Sequence of chain 1.A:
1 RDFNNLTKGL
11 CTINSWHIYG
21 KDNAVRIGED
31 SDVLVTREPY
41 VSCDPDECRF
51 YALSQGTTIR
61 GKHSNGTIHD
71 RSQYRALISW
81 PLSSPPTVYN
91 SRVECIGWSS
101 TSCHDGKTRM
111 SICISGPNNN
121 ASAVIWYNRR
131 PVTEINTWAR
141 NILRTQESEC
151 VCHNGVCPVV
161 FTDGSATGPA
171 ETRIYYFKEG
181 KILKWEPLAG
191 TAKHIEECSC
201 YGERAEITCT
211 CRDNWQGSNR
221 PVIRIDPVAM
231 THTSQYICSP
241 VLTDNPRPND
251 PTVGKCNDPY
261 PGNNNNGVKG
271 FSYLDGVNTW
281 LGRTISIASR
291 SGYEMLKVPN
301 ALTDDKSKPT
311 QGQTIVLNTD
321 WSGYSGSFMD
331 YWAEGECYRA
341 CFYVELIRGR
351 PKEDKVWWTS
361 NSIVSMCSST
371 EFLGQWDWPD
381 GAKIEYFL

A protein and the small-molecule ligand that binds it are described below.
Small molecule (SMILES): CC(=O)N[C@H]1[C@H](O[C@H]2[C@H](O)[C@@H](NC(C)=O)CO[C@@H]2CO)O[C@H](CO)[C@@H](O[C@@H]2O[C@H](CO[C@H]3O[C@H](CO)[C@@H](O)[C@H](O)[C@@H]3O)[C@@H](O)[C@H](O[C@H]3O[C@H](CO)[C@@H](O)[C@H](O)[C@@H]3O[C@H]3O[C@H](CO)[C@@H](O)[C@H](O)[C@@H]3O[C@H]3O[C@H](CO)[C@@H](O)[C@H](O)[C@@H]3O)[C@@H]2O)[C@@H]1O

Binding-site contacts:
Ligand atom O3 contacts residue GLY312 of chain 1.A at 2.8 Å (h-bond).
Ligand atom C6 contacts residue LEU373 of chain 1.A at 3.2 Å (hydrophobic).
Ligand atom O2 contacts residue ASN249 of chain 1.A at 3.2 Å (h-bond).
Ligand atom O5 contacts residue GLY374 of chain 1.A at 3.2 Å.
Ligand atom O5 contacts residue ARG283 of chain 1.A at 3.2 Å (salt-bridge).
Ligand atom O3 contacts residue ARG283 of chain 1.A at 2.9 Å (salt-bridge).
Ligand atom O6 contacts residue ILE285 of chain 1.A at 2.7 Å (h-bond).
Ligand atom O6 contacts residue ASP250 of chain 1.A at 2.6 Å (salt-bridge).
Ligand atom O3 contacts residue ASP250 of chain 1.A at 2.9 Å (salt-bridge).
Ligand atom O4 contacts residue GLU294 of chain 1.A at 2.9 Å (salt-bridge).
Ligand atom O4 contacts residue ARG247 of chain 1.A at 3.1 Å (salt-bridge).
Ligand atom C2 contacts residue ASN120 of chain 4.A at 2.4 Å.
Ligand atom N2 contacts residue ARG140 of chain 4.A at 3.3 Å (salt-bridge).
Ligand atom O5 contacts residue ASN120 of chain 4.A at 2.3 Å (h-bond).
Ligand atom C3 contacts residue GLY312 of chain 1.A at 3.1 Å.
Ligand atom C6 contacts residue GLN311 of chain 1.A at 3.6 Å.
Ligand atom O3 contacts residue ASN249 of chain 1.A at 2.7 Å (h-bond).
Ligand atom C8 contacts residue ARG140 of chain 4.A at 3.4 Å.
Ligand atom O5 contacts residue ASP250 of chain 1.A at 3.6 Å (salt-bridge).
Ligand atom C3 contacts residue GLU294 of chain 1.A at 3.3 Å.
Ligand atom C6 contacts residue PRO309 of chain 1.A at 3.6 Å (hydrophobic).
Ligand atom C6 contacts residue ILE285 of chain 1.A at 3.4 Å (hydrophobic).
Ligand atom O6 contacts residue LYS308 of chain 1.A at 2.8 Å (salt-bridge).
Ligand atom O6 contacts residue GLN375 of chain 1.A at 3.1 Å.
Ligand atom O4 contacts residue ILE287 of chain 1.A at 3.3 Å.
Ligand atom C5 contacts residue ARG283 of chain 1.A at 3.6 Å.
Ligand atom O4 contacts residue ARG283 of chain 1.A at 3.6 Å.
Ligand atom O2 contacts residue LEU296 of chain 1.A at 3.5 Å.
Ligand atom O3 contacts residue GLN311 of chain 1.A at 3.1 Å.
Ligand atom C6 contacts residue THR310 of chain 1.A at 3.6 Å.
Ligand atom C8 contacts residue ASN119 of chain 4.A at 3.6 Å.
Ligand atom O6 contacts residue THR310 of chain 1.A at 3.5 Å (h-bond).
Ligand atom C6 contacts residue ASP250 of chain 1.A at 3.5 Å.
Ligand atom O3 contacts residue GLU294 of chain 1.A at 2.6 Å (salt-bridge).
Ligand atom O5 contacts residue GLN375 of chain 1.A at 3.3 Å (h-bond).
Ligand atom C7 contacts residue ASN120 of chain 4.A at 3.5 Å.
Ligand atom C4 contacts residue GLU294 of chain 1.A at 3.5 Å.
Ligand atom O2 contacts residue GLY312 of chain 1.A at 3.1 Å.
Ligand atom C1 contacts residue ASN120 of chain 4.A at 1.4 Å.
Ligand atom N2 contacts residue ASN120 of chain 4.A at 2.9 Å (h-bond).

Sequence of chain 4.A:
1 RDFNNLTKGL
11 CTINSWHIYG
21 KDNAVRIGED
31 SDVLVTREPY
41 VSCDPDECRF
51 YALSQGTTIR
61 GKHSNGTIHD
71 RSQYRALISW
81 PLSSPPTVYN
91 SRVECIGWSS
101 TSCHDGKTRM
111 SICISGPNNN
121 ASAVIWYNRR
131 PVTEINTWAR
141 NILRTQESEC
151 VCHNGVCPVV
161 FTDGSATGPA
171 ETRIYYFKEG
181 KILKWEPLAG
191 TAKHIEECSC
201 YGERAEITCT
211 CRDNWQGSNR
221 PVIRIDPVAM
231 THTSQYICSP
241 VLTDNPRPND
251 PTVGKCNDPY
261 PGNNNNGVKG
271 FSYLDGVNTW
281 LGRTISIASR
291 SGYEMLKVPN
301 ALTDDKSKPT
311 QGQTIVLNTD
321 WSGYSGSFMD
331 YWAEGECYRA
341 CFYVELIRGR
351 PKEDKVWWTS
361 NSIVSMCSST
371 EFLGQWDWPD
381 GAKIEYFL